Binding-site contacts:
Ligand atom O2P contacts residue TYR79 of chain 1.A at 3.5 Å (h-bond).
Ligand atom C5 contacts residue TYR107 of chain 1.A at 4.0 Å (hydrophobic).
Ligand atom O3' contacts residue LYS78 of chain 1.A at 3.3 Å (salt-bridge).
Ligand atom C5' contacts residue TYR107 of chain 1.A at 3.5 Å (hydrophobic).
Ligand atom O5P contacts residue ARG81 of chain 1.A at 2.8 Å (salt-bridge).
Ligand atom O1P contacts residue TYR79 of chain 1.A at 2.8 Å (h-bond).
Ligand atom O2 contacts residue ASP77 of chain 1.A at 3.9 Å.
Ligand atom C3' contacts residue TYR107 of chain 1.A at 3.9 Å (hydrophobic).
Ligand atom C4 contacts residue TYR109 of chain 1.A at 3.6 Å (hydrophobic).
Ligand atom C1' contacts residue ARG81 of chain 1.A at 3.9 Å.
Ligand atom O6P contacts residue GLU43 of chain 1.A at 4.0 Å.
Ligand atom O5P contacts residue ARG35 of chain 1.A at 2.9 Å (salt-bridge).
Ligand atom O4 contacts residue LEU37 of chain 1.A at 3.8 Å.
Ligand atom O5' contacts residue ARG35 of chain 1.A at 3.7 Å.
Ligand atom C2' contacts residue TYR107 of chain 1.A at 3.8 Å (hydrophobic).
Ligand atom O4' contacts residue ARG81 of chain 1.A at 2.9 Å (salt-bridge).
Ligand atom C5 contacts residue LEU83 of chain 1.A at 3.9 Å (hydrophobic).
Ligand atom N3 contacts residue TYR109 of chain 1.A at 3.5 Å.
Ligand atom O2P contacts residue LYS78 of chain 1.A at 2.6 Å (salt-bridge).
Ligand atom P2 contacts residue ARG81 of chain 1.A at 4.0 Å.
Ligand atom P2 contacts residue ARG35 of chain 1.A at 3.5 Å.
Ligand atom O4P contacts residue ARG35 of chain 1.A at 3.0 Å (salt-bridge).
Ligand atom C2 contacts residue TYR109 of chain 1.A at 3.9 Å (hydrophobic).
Ligand atom C2 contacts residue ASP77 of chain 1.A at 4.0 Å.
Ligand atom C2' contacts residue TYR109 of chain 1.A at 3.6 Å (hydrophobic).
Ligand atom O4P contacts residue CA1 of chain 1.B at 3.2 Å.
Ligand atom C5M contacts residue TYR107 of chain 1.A at 3.8 Å (hydrophobic).
Ligand atom P1 contacts residue LYS78 of chain 1.A at 3.6 Å.
Ligand atom O4P contacts residue TYR107 of chain 1.A at 4.0 Å.
Ligand atom P1 contacts residue TYR79 of chain 1.A at 3.7 Å.
Ligand atom O4 contacts residue LEU83 of chain 1.A at 3.6 Å.
Ligand atom C5' contacts residue ARG81 of chain 1.A at 4.0 Å.
Ligand atom O5' contacts residue ARG81 of chain 1.A at 3.0 Å (salt-bridge).
Ligand atom O4P contacts residue ASP40 of chain 1.A at 3.4 Å (salt-bridge).
Ligand atom C6 contacts residue ARG81 of chain 1.A at 4.0 Å.
Ligand atom C4 contacts residue LEU83 of chain 1.A at 3.6 Å (hydrophobic).
Ligand atom C5M contacts residue ARG35 of chain 1.A at 3.7 Å.
Ligand atom C4' contacts residue ARG81 of chain 1.A at 3.8 Å.
Ligand atom N3 contacts residue LEU83 of chain 1.A at 3.6 Å.
Ligand atom O4 contacts residue TYR109 of chain 1.A at 3.8 Å.

The small molecule below binds the protein below.
Small molecule (SMILES): Cc1cn([C@H]2C[C@H](OP(=O)(O)O)[C@@H](COP(=O)(O)O)O2)c(=O)[nH]c1=O

Sequence of chain 1.A:
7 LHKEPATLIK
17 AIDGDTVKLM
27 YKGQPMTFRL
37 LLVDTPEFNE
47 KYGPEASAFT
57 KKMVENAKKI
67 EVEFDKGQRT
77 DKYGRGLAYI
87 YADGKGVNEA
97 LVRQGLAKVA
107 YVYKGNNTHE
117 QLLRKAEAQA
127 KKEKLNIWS